A small-molecule ligand and the protein it binds are described below.
Small molecule (SMILES): NCCCCCCCCCCCC(=O)O

Sequence of chain 40.A:
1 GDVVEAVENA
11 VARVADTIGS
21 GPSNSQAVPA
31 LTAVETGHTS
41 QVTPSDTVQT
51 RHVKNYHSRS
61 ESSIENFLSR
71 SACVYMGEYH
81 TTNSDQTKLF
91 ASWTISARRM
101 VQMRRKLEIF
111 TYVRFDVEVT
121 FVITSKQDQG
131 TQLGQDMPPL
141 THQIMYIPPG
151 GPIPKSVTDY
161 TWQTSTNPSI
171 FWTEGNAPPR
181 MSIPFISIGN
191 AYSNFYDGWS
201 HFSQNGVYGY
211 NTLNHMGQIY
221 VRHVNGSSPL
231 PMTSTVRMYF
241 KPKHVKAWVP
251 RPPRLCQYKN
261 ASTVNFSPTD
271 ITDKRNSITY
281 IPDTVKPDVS

Binding-site contacts:
Ligand atom C5 contacts residue ILE95 of chain 40.A at 3.8 Å (hydrophobic).
Ligand atom C1 contacts residue ILE183 of chain 40.A at 4.2 Å (hydrophobic).
Ligand atom N contacts residue MET181 of chain 40.A at 3.9 Å.
Ligand atom C contacts residue ASN194 of chain 40.A at 4.0 Å.
Ligand atom O contacts residue ASN194 of chain 40.A at 3.0 Å (h-bond).
Ligand atom C10 contacts residue MET216 of chain 40.A at 3.6 Å (hydrophobic).
Ligand atom C6 contacts residue TYR192 of chain 40.A at 4.4 Å (hydrophobic).
Ligand atom C7 contacts residue VAL117 of chain 40.A at 4.3 Å (hydrophobic).
Ligand atom OXT contacts residue TYR210 of chain 40.A at 3.0 Å (h-bond).
Ligand atom CA2 contacts residue PHE115 of chain 40.A at 4.3 Å (hydrophobic).
Ligand atom C7 contacts residue ILE95 of chain 40.A at 4.3 Å (hydrophobic).
Ligand atom C contacts residue TYR192 of chain 40.A at 4.2 Å (hydrophobic).
Ligand atom OXT contacts residue ASN194 of chain 40.A at 4.3 Å.
Ligand atom C8 contacts residue TYR192 of chain 40.A at 3.6 Å (hydrophobic).
Ligand atom C2 contacts residue ILE183 of chain 40.A at 4.2 Å (hydrophobic).
Ligand atom C9 contacts residue PHE240 of chain 40.A at 4.1 Å (hydrophobic).
Ligand atom C3 contacts residue ILE95 of chain 40.A at 4.2 Å (hydrophobic).
Ligand atom C4 contacts residue ILE183 of chain 40.A at 4.2 Å (hydrophobic).
Ligand atom C contacts residue TYR210 of chain 40.A at 4.1 Å (hydrophobic).
Ligand atom C9 contacts residue TYR192 of chain 40.A at 4.1 Å (hydrophobic).
Ligand atom O contacts residue LEU107 of chain 40.A at 4.4 Å.
Ligand atom C7 contacts residue TYR192 of chain 40.A at 4.4 Å (hydrophobic).
Ligand atom C2 contacts residue ILE95 of chain 40.A at 3.8 Å (hydrophobic).
Ligand atom OXT contacts residue MET216 of chain 40.A at 4.2 Å.
Ligand atom C1 contacts residue VAL119 of chain 40.A at 4.2 Å (hydrophobic).
Ligand atom C9 contacts residue PHE115 of chain 40.A at 4.1 Å (hydrophobic).
Ligand atom C3 contacts residue ILE183 of chain 40.A at 3.7 Å (hydrophobic).
Ligand atom C10 contacts residue TYR192 of chain 40.A at 4.3 Å (hydrophobic).
Ligand atom N contacts residue ILE219 of chain 40.A at 4.0 Å.
Ligand atom C4 contacts residue ILE95 of chain 40.A at 4.0 Å (hydrophobic).
Ligand atom C5 contacts residue PHE240 of chain 40.A at 4.1 Å (hydrophobic).
Ligand atom C8 contacts residue MET216 of chain 40.A at 3.9 Å (hydrophobic).
Ligand atom C6 contacts residue ILE95 of chain 40.A at 4.1 Å (hydrophobic).
Ligand atom O contacts residue TYR192 of chain 40.A at 3.9 Å.
Ligand atom C5 contacts residue ILE183 of chain 40.A at 4.4 Å (hydrophobic).
Ligand atom N contacts residue TYR146 of chain 40.A at 4.1 Å.
Ligand atom O contacts residue VAL113 of chain 40.A at 4.0 Å.
Ligand atom C7 contacts residue PHE240 of chain 40.A at 3.9 Å (hydrophobic).
Ligand atom C1 contacts residue ILE219 of chain 40.A at 4.1 Å (hydrophobic).
Ligand atom C2 contacts residue TYR146 of chain 40.A at 3.9 Å (hydrophobic).